Sequence of chain 1.C:
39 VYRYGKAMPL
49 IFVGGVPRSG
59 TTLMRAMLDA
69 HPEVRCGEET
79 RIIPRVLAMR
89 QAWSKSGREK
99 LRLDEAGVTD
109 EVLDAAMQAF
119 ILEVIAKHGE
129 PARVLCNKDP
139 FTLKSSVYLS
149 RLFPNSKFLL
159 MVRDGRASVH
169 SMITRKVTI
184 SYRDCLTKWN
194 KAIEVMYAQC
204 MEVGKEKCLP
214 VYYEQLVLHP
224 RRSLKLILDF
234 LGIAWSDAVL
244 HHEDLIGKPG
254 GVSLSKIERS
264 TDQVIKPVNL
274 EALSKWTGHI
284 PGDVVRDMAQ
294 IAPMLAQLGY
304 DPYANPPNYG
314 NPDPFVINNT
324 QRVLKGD

A protein and the small-molecule ligand that binds it are described below.
Small molecule (SMILES): Nc1ncnc2c1ncn2[C@@H]1O[C@H](COP(=O)(O)O)[C@@H](OP(=O)(O)O)[C@H]1O

Binding-site contacts:
Ligand atom C2 contacts residue ASN272 of chain 1.C at 2.8 Å.
Ligand atom P2 contacts residue ARG56 of chain 1.C at 3.2 Å.
Ligand atom O5P contacts residue THR59 of chain 1.C at 2.6 Å (h-bond).
Ligand atom O2P contacts residue LYS278 of chain 1.C at 3.2 Å (salt-bridge).
Ligand atom O5P contacts residue GLY58 of chain 1.C at 3.0 Å (h-bond).
Ligand atom P2 contacts residue THR59 of chain 1.C at 3.2 Å.
Ligand atom C5' contacts residue SER263 of chain 1.C at 3.1 Å.
Ligand atom O4' contacts residue GLY58 of chain 1.C at 3.3 Å.
Ligand atom O2' contacts residue ALA275 of chain 1.C at 3.0 Å.
Ligand atom O6P contacts residue THR60 of chain 1.C at 2.6 Å (h-bond).
Ligand atom O3P contacts residue SER169 of chain 1.C at 3.4 Å.
Ligand atom O6P contacts residue GLY58 of chain 1.C at 3.3 Å.
Ligand atom O5' contacts residue SER57 of chain 1.C at 3.2 Å (h-bond).
Ligand atom O5P contacts residue SER57 of chain 1.C at 2.6 Å (h-bond).
Ligand atom N7 contacts residue VAL267 of chain 1.C at 3.2 Å.
Ligand atom O1P contacts residue ARG173 of chain 1.C at 2.4 Å (salt-bridge).
Ligand atom N6 contacts residue LYS269 of chain 1.C at 2.8 Å (salt-bridge).
Ligand atom N6 contacts residue GLN266 of chain 1.C at 3.2 Å (h-bond).
Ligand atom O5' contacts residue GLY58 of chain 1.C at 2.6 Å (h-bond).
Ligand atom N1 contacts residue ASN272 of chain 1.C at 2.7 Å (h-bond).
Ligand atom C3' contacts residue GLN266 of chain 1.C at 3.1 Å.
Ligand atom O5' contacts residue ARG56 of chain 1.C at 3.0 Å.
Ligand atom O4P contacts residue ARG56 of chain 1.C at 2.9 Å (salt-bridge).
Ligand atom O1P contacts residue SER169 of chain 1.C at 2.4 Å (h-bond).
Ligand atom N7 contacts residue GLN266 of chain 1.C at 3.0 Å (h-bond).
Ligand atom C6 contacts residue ASN272 of chain 1.C at 3.3 Å.
Ligand atom O2P contacts residue ARG173 of chain 1.C at 2.9 Å (salt-bridge).
Ligand atom P2 contacts residue GLY58 of chain 1.C at 3.3 Å.
Ligand atom O6P contacts residue SER263 of chain 1.C at 3.4 Å (h-bond).
Ligand atom C2' contacts residue GLN266 of chain 1.C at 3.1 Å.
Ligand atom C2 contacts residue TYR216 of chain 1.C at 3.4 Å (hydrophobic).
Ligand atom N3 contacts residue TYR216 of chain 1.C at 2.6 Å (h-bond).
Ligand atom O6P contacts residue THR59 of chain 1.C at 2.8 Å (h-bond).
Ligand atom O3P contacts residue ARG161 of chain 1.C at 2.6 Å (salt-bridge).
Ligand atom O5P contacts residue ARG56 of chain 1.C at 2.9 Å (salt-bridge).
Ligand atom N6 contacts residue ASN272 of chain 1.C at 3.4 Å (h-bond).
Ligand atom C5 contacts residue GLN266 of chain 1.C at 3.3 Å.
Ligand atom O4P contacts residue SER263 of chain 1.C at 3.4 Å (h-bond).
Ligand atom N6 contacts residue PRO270 of chain 1.C at 2.9 Å (h-bond).
Ligand atom O3' contacts residue ARG161 of chain 1.C at 3.0 Å (salt-bridge).